Binding-site contacts:
Ligand atom C3 contacts residue ASN202 of chain 1.A at 3.8 Å.
Ligand atom O5 contacts residue THR204 of chain 1.A at 4.0 Å.
Ligand atom C5 contacts residue ASN202 of chain 1.A at 3.7 Å.
Ligand atom C2 contacts residue ASN202 of chain 1.A at 2.4 Å.
Ligand atom C1 contacts residue ASN202 of chain 1.A at 1.4 Å.
Ligand atom C5 contacts residue LYS205 of chain 1.A at 4.1 Å.
Ligand atom C2 contacts residue EDO1 of chain 1.P at 4.0 Å.
Ligand atom C4 contacts residue ASN202 of chain 1.A at 4.1 Å.
Ligand atom C8 contacts residue EDO1 of chain 1.P at 3.3 Å.
Ligand atom O5 contacts residue ASN202 of chain 1.A at 2.4 Å (h-bond).
Ligand atom C6 contacts residue THR204 of chain 1.A at 3.6 Å.
Ligand atom C8 contacts residue ASN202 of chain 1.A at 4.0 Å.
Ligand atom C1 contacts residue THR204 of chain 1.A at 4.4 Å.
Ligand atom O6 contacts residue LYS205 of chain 1.A at 3.7 Å.
Ligand atom O5 contacts residue LYS205 of chain 1.A at 3.5 Å.
Ligand atom C7 contacts residue EDO1 of chain 1.P at 4.2 Å.
Ligand atom C5 contacts residue THR204 of chain 1.A at 3.9 Å.
Ligand atom N2 contacts residue ASN202 of chain 1.A at 2.9 Å (h-bond).
Ligand atom N2 contacts residue EDO1 of chain 1.P at 4.3 Å.
Ligand atom C1 contacts residue EDO1 of chain 1.P at 4.2 Å.
Ligand atom C7 contacts residue ASN202 of chain 1.A at 3.7 Å.
Ligand atom C6 contacts residue LYS205 of chain 1.A at 3.7 Å.

The small molecule below binds the protein below.
Small molecule (SMILES): CC(=O)N[C@@H]1[C@@H](O)[C@H](O)[C@@H](CO)O[C@H]1O

Sequence of chain 1.A:
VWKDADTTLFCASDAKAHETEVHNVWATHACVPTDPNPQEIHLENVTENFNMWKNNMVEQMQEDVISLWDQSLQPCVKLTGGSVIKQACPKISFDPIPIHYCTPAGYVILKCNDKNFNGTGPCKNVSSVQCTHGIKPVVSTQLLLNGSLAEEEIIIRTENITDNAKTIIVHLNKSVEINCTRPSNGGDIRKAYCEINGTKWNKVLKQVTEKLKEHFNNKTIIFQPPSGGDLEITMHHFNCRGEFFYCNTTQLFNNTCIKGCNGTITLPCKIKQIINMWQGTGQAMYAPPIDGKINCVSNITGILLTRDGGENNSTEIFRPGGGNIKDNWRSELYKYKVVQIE